Sequence of chain 1.A:
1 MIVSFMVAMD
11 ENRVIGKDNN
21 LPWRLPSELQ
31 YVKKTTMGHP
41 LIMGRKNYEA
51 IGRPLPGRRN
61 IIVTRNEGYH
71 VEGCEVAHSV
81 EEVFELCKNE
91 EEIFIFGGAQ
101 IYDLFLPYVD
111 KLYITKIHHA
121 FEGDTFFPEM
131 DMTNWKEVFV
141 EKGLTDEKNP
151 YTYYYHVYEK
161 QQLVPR

A small-molecule ligand and the protein it binds are described below.
Small molecule (SMILES): COc1cc(Cc2cnc(N)nc2N)cc(/C=C/C(=O)N2N=Cc3ccccc3[C@@H]2c2ccccc2)c1OC

Binding-site contacts:
Ligand atom N18 contacts residue LEU29 of chain 1.A at 3.6 Å.
Ligand atom O11 contacts residue ILE51 of chain 1.A at 3.6 Å.
Ligand atom N01 contacts residue TYR102 of chain 1.A at 3.3 Å (h-bond).
Ligand atom C02 contacts residue MET6 of chain 1.A at 3.6 Å (hydrophobic).
Ligand atom O08 contacts residue LEU21 of chain 1.A at 3.3 Å.
Ligand atom C40 contacts residue LEU55 of chain 1.A at 3.2 Å (hydrophobic).
Ligand atom N36 contacts residue MET6 of chain 1.A at 3.6 Å (h-bond).
Ligand atom N01 contacts residue PHE96 of chain 1.A at 2.9 Å (h-bond).
Ligand atom C27 contacts residue GLN30 of chain 1.A at 3.3 Å.
Ligand atom C09 contacts residue LEU21 of chain 1.A at 3.5 Å (hydrophobic).
Ligand atom C37 contacts residue PRO56 of chain 1.A at 3.1 Å (hydrophobic).
Ligand atom N36 contacts residue VAL7 of chain 1.A at 3.5 Å.
Ligand atom C38 contacts residue ARG58 of chain 1.A at 3.0 Å.
Ligand atom C37 contacts residue LEU55 of chain 1.A at 2.7 Å (hydrophobic).
Ligand atom N33 contacts residue VAL32 of chain 1.A at 3.5 Å.
Ligand atom C26 contacts residue GLN30 of chain 1.A at 2.9 Å.
Ligand atom C04 contacts residue PHE96 of chain 1.A at 3.8 Å (hydrophobic).
Ligand atom N35 contacts residue MET6 of chain 1.A at 3.6 Å.
Ligand atom C34 contacts residue GLU28 of chain 1.A at 3.7 Å.
Ligand atom N35 contacts residue GLU28 of chain 1.A at 2.7 Å (salt-bridge).
Ligand atom C23 contacts residue LEU55 of chain 1.A at 3.4 Å (hydrophobic).
Ligand atom N35 contacts residue VAL32 of chain 1.A at 3.0 Å.
Ligand atom N35 contacts residue ALA8 of chain 1.A at 3.7 Å.
Ligand atom C10 contacts residue ILE51 of chain 1.A at 3.7 Å (hydrophobic).
Ligand atom C31 contacts residue PHE96 of chain 1.A at 3.2 Å (hydrophobic).
Ligand atom C38 contacts residue LEU55 of chain 1.A at 2.6 Å (hydrophobic).
Ligand atom C03 contacts residue PHE96 of chain 1.A at 3.7 Å (hydrophobic).
Ligand atom C37 contacts residue ARG58 of chain 1.A at 3.8 Å.
Ligand atom C02 contacts residue PHE96 of chain 1.A at 3.7 Å (hydrophobic).
Ligand atom N01 contacts residue MET6 of chain 1.A at 2.7 Å (h-bond).
Ligand atom C34 contacts residue ALA8 of chain 1.A at 3.7 Å (hydrophobic).
Ligand atom C15 contacts residue LEU29 of chain 1.A at 3.6 Å (hydrophobic).
Ligand atom C12 contacts residue LEU21 of chain 1.A at 3.7 Å (hydrophobic).
Ligand atom N33 contacts residue GLU28 of chain 1.A at 3.2 Å (salt-bridge).
Ligand atom C23 contacts residue PRO56 of chain 1.A at 3.8 Å (hydrophobic).
Ligand atom N36 contacts residue ALA8 of chain 1.A at 3.5 Å (h-bond).
Ligand atom C14 contacts residue LEU29 of chain 1.A at 3.3 Å (hydrophobic).
Ligand atom C34 contacts residue VAL32 of chain 1.A at 3.4 Å (hydrophobic).
Ligand atom C22 contacts residue LEU55 of chain 1.A at 3.8 Å (hydrophobic).
Ligand atom C07 contacts residue LEU21 of chain 1.A at 3.6 Å (hydrophobic).